Binding-site contacts:
Ligand atom N2 contacts residue ASN332 of chain 1.B at 2.9 Å (h-bond).
Ligand atom C4 contacts residue ASN332 of chain 1.B at 4.2 Å.
Ligand atom C2 contacts residue ASN332 of chain 1.B at 2.4 Å.
Ligand atom C3 contacts residue ASN332 of chain 1.B at 3.7 Å.
Ligand atom C1 contacts residue ASN332 of chain 1.B at 1.4 Å.
Ligand atom C7 contacts residue ASN332 of chain 1.B at 3.4 Å.
Ligand atom O5 contacts residue VAL335 of chain 1.B at 3.7 Å.
Ligand atom O5 contacts residue ASN332 of chain 1.B at 2.4 Å (h-bond).
Ligand atom C1 contacts residue VAL335 of chain 1.B at 4.5 Å (hydrophobic).
Ligand atom O7 contacts residue ASN332 of chain 1.B at 3.4 Å (h-bond).
Ligand atom C5 contacts residue ASN332 of chain 1.B at 3.6 Å.
Ligand atom C6 contacts residue VAL335 of chain 1.B at 4.4 Å (hydrophobic).

The small molecule below binds the protein below.
Small molecule (SMILES): CC(=O)N[C@H]1[C@H](O[C@H]2[C@H](O)[C@@H](NC(C)=O)CO[C@@H]2CO)O[C@H](CO)[C@@H](O)[C@@H]1O

Sequence of chain 1.B:
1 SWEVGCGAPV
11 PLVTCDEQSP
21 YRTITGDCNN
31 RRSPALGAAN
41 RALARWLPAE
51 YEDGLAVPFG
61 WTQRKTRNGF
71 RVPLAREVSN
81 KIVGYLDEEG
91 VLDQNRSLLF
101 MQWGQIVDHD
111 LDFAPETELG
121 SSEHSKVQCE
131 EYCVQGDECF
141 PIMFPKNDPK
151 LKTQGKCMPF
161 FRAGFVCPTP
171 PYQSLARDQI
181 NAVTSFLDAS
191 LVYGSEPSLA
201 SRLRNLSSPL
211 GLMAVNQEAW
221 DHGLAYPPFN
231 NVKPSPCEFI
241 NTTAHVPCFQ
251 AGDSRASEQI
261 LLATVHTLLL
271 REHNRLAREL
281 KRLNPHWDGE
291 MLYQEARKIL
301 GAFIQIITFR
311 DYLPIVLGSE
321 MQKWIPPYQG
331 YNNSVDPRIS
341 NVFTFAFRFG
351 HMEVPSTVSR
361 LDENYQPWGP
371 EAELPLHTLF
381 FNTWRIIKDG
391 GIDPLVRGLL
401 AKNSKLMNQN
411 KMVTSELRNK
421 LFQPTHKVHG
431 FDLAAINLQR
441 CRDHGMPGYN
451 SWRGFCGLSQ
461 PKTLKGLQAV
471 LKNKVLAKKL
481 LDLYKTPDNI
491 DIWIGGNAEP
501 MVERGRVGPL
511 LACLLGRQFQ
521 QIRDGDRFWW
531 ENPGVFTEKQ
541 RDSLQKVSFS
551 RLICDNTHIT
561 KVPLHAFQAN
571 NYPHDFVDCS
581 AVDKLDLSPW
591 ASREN